Sequence of chain 1.A:
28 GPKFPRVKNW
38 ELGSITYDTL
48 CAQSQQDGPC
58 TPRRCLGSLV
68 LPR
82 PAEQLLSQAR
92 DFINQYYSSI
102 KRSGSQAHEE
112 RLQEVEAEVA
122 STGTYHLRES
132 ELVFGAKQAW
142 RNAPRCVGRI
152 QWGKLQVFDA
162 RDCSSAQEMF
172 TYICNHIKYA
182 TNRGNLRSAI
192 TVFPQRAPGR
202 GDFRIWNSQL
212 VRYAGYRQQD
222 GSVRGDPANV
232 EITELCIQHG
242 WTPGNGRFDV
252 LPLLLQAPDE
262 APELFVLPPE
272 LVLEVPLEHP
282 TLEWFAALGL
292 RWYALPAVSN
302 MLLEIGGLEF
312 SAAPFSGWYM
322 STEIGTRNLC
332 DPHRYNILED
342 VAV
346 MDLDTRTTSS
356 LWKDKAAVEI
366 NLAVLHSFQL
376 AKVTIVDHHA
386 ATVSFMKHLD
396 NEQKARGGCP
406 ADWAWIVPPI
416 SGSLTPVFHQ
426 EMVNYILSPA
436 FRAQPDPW

The protein below binds the small molecule below.
Small molecule (SMILES): Cc1cc(N)nc(COC[C@H]2C[C@H](OCc3cc(C)cc(N)n3)CN2)c1

Sequence of chain 1.B:
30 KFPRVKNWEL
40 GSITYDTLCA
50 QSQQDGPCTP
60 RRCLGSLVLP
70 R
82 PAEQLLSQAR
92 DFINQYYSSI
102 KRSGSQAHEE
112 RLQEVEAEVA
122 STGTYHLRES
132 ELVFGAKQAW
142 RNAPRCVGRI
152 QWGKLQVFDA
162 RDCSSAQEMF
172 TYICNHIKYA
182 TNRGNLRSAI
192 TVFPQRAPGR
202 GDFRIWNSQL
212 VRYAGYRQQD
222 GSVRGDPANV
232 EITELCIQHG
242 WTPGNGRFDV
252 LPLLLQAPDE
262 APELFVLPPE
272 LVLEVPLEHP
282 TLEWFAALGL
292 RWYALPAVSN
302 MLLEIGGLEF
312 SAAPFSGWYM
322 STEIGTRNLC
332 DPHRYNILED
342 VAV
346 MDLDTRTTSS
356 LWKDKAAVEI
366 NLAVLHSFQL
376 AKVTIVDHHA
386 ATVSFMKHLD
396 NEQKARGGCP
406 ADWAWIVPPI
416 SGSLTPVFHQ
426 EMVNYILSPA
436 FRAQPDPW

Binding-site contacts:
Ligand atom N02 contacts residue TRP319 of chain 1.B at 2.8 Å (h-bond).
Ligand atom C26 contacts residue HEM1 of chain 1.J at 3.9 Å.
Ligand atom O09 contacts residue VAL299 of chain 1.B at 3.4 Å.
Ligand atom C08 contacts residue HEM1 of chain 1.J at 3.5 Å.
Ligand atom C24 contacts residue VAL67 of chain 1.B at 3.8 Å (hydrophobic).
Ligand atom C07 contacts residue PHE316 of chain 1.B at 3.7 Å (hydrophobic).
Ligand atom C03 contacts residue HEM1 of chain 1.J at 3.5 Å.
Ligand atom C02 contacts residue HEM1 of chain 1.J at 3.7 Å.
Ligand atom C22 contacts residue HEM1 of chain 1.J at 3.6 Å.
Ligand atom C06 contacts residue GLU324 of chain 1.B at 3.4 Å.
Ligand atom N21 contacts residue HEM1 of chain 1.J at 2.9 Å (h-bond).
Ligand atom C10 contacts residue VAL299 of chain 1.B at 3.7 Å (hydrophobic).
Ligand atom O11 contacts residue HEM1 of chain 1.J at 3.4 Å (h-bond).
Ligand atom C05 contacts residue VAL299 of chain 1.B at 3.7 Å (hydrophobic).
Ligand atom N01 contacts residue GLU324 of chain 1.B at 2.6 Å (salt-bridge).
Ligand atom C10 contacts residue GLN210 of chain 1.B at 3.9 Å.
Ligand atom C04 contacts residue HEM1 of chain 1.J at 3.9 Å.
Ligand atom C23 contacts residue VAL67 of chain 1.B at 3.9 Å (hydrophobic).
Ligand atom C10 contacts residue HEM1 of chain 1.J at 3.6 Å.
Ligand atom C07 contacts residue HEM1 of chain 1.J at 3.6 Å.
Ligand atom C07 contacts residue GLY318 of chain 1.B at 3.9 Å.
Ligand atom N02 contacts residue TYR320 of chain 1.B at 3.6 Å.
Ligand atom N1' contacts residue HEM1 of chain 1.J at 2.8 Å (h-bond).
Ligand atom N02 contacts residue HEM1 of chain 1.J at 3.5 Å.
Ligand atom O09 contacts residue HEM1 of chain 1.J at 3.8 Å.
Ligand atom N22 contacts residue ARG146 of chain 1.B at 3.5 Å (salt-bridge).
Ligand atom C02 contacts residue TRP319 of chain 1.B at 3.8 Å (hydrophobic).
Ligand atom C03 contacts residue PRO297 of chain 1.B at 3.8 Å (hydrophobic).
Ligand atom C12 contacts residue HEM1 of chain 1.J at 3.9 Å.
Ligand atom C2' contacts residue HEM1 of chain 1.J at 3.4 Å.
Ligand atom N02 contacts residue GLU324 of chain 1.B at 2.6 Å (salt-bridge).
Ligand atom C3' contacts residue HEM1 of chain 1.J at 3.8 Å.
Ligand atom C02 contacts residue PRO297 of chain 1.B at 3.8 Å (hydrophobic).
Ligand atom N22 contacts residue HEM1 of chain 1.J at 2.9 Å (h-bond).
Ligand atom C5' contacts residue HEM1 of chain 1.J at 3.1 Å.
Ligand atom C12 contacts residue GOL1 of chain 1.O at 3.9 Å.
Ligand atom C02 contacts residue GLU324 of chain 1.B at 3.5 Å.
Ligand atom C08 contacts residue GLU324 of chain 1.B at 3.3 Å.
Ligand atom C4' contacts residue HEM1 of chain 1.J at 3.6 Å.
Ligand atom C27 contacts residue LEU68 of chain 1.B at 3.9 Å (hydrophobic).